Binding-site contacts:
Ligand atom O1P contacts residue TRP13 of chain 1.A at 2.5 Å (h-bond).
Ligand atom C2 contacts residue TYR128 of chain 1.A at 3.4 Å (hydrophobic).
Ligand atom O2 contacts residue LYS53 of chain 1.A at 3.3 Å (salt-bridge).
Ligand atom O2P contacts residue MG1 of chain 1.C at 3.3 Å.
Ligand atom O2P contacts residue GLY127 of chain 1.A at 2.9 Å (h-bond).
Ligand atom O1P contacts residue ARG160 of chain 1.A at 3.9 Å.
Ligand atom O2P contacts residue ARG160 of chain 1.A at 2.2 Å (salt-bridge).
Ligand atom O3P contacts residue THR126 of chain 1.A at 2.7 Å.
Ligand atom P contacts residue TRP13 of chain 1.A at 3.0 Å.
Ligand atom O1P contacts residue MG1 of chain 1.C at 2.3 Å.
Ligand atom O3P contacts residue TRP13 of chain 1.A at 2.5 Å (h-bond).
Ligand atom C1 contacts residue ALA14 of chain 1.A at 3.0 Å (hydrophobic).
Ligand atom O2P contacts residue THR126 of chain 1.A at 3.4 Å.
Ligand atom O3P contacts residue ARG160 of chain 1.A at 3.0 Å (salt-bridge).
Ligand atom O2 contacts residue ALA14 of chain 1.A at 4.0 Å.
Ligand atom C2 contacts residue ALA14 of chain 1.A at 4.0 Å (hydrophobic).
Ligand atom O3P contacts residue THR125 of chain 1.A at 2.4 Å (h-bond).
Ligand atom P contacts residue ALA12 of chain 1.A at 4.0 Å.
Ligand atom O3P contacts residue GLY127 of chain 1.A at 3.7 Å.
Ligand atom O2P contacts residue GLY50 of chain 1.A at 3.8 Å.
Ligand atom O2 contacts residue TYR128 of chain 1.A at 4.2 Å.
Ligand atom O2 contacts residue GLY50 of chain 1.A at 4.3 Å.
Ligand atom P contacts residue GLY127 of chain 1.A at 3.5 Å.
Ligand atom P contacts residue THR125 of chain 1.A at 4.0 Å.
Ligand atom O3P contacts residue ALA12 of chain 1.A at 3.3 Å.
Ligand atom P contacts residue ARG160 of chain 1.A at 3.4 Å.
Ligand atom C1 contacts residue THR126 of chain 1.A at 3.2 Å.
Ligand atom O1P contacts residue ALA12 of chain 1.A at 3.1 Å.
Ligand atom O1P contacts residue ALA14 of chain 1.A at 3.0 Å (h-bond).
Ligand atom O1P contacts residue ASP186 of chain 1.A at 4.2 Å.
Ligand atom C2 contacts residue THR126 of chain 1.A at 3.5 Å.
Ligand atom C2 contacts residue GLY127 of chain 1.A at 3.0 Å.
Ligand atom C1 contacts residue TRP13 of chain 1.A at 3.5 Å (hydrophobic).
Ligand atom P contacts residue THR126 of chain 1.A at 3.6 Å.
Ligand atom C1 contacts residue TYR128 of chain 1.A at 3.9 Å (hydrophobic).
Ligand atom P contacts residue ALA14 of chain 1.A at 3.6 Å.
Ligand atom C2 contacts residue LYS53 of chain 1.A at 3.9 Å.
Ligand atom P contacts residue MG1 of chain 1.C at 3.4 Å.
Ligand atom O2 contacts residue GLY127 of chain 1.A at 3.5 Å.
Ligand atom C1 contacts residue GLY127 of chain 1.A at 3.5 Å.

Sequence of chain 1.A:
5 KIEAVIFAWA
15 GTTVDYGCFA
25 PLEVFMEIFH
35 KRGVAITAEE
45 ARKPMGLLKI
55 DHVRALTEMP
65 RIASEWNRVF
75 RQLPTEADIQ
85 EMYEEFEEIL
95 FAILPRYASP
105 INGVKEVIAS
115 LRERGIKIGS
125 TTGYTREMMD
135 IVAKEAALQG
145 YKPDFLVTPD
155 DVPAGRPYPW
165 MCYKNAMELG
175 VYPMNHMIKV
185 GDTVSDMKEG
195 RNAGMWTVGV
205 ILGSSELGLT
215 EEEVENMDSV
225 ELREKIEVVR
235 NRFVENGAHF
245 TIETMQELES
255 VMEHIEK

This protein binds this small molecule.
Small molecule (SMILES): O=CCP(=O)(O)O